The small molecule below binds the protein below.
Small molecule (SMILES): CC(=O)N[C@@H]1[C@@H](O)[C@H](O)[C@@H](CO)O[C@H]1O

Sequence of chain 1.C:
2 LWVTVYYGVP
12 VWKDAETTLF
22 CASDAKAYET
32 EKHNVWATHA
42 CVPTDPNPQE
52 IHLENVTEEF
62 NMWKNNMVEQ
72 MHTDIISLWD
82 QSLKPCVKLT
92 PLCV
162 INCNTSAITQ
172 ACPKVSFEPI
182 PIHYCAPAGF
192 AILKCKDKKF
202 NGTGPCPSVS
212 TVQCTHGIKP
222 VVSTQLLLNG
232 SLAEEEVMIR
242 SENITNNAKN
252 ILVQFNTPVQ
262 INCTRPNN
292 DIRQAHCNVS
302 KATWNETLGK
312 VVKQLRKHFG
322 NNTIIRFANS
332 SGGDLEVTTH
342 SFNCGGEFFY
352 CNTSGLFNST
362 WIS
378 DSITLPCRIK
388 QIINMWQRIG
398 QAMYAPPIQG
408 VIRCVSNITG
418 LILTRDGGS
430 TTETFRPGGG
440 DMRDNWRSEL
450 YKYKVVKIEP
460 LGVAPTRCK

Binding-site contacts:
Ligand atom C7 contacts residue ASN299 of chain 1.C at 3.2 Å.
Ligand atom C8 contacts residue THR265 of chain 1.C at 3.7 Å.
Ligand atom O7 contacts residue ASN263 of chain 1.C at 4.2 Å.
Ligand atom C8 contacts residue ASN299 of chain 1.C at 4.4 Å.
Ligand atom N2 contacts residue HIS297 of chain 1.C at 4.1 Å.
Ligand atom O7 contacts residue ASN299 of chain 1.C at 3.2 Å (h-bond).
Ligand atom C2 contacts residue HIS297 of chain 1.C at 4.3 Å.
Ligand atom C1 contacts residue ASN299 of chain 1.C at 1.4 Å.
Ligand atom C3 contacts residue ASN299 of chain 1.C at 3.8 Å.
Ligand atom C5 contacts residue ASN299 of chain 1.C at 3.7 Å.
Ligand atom C2 contacts residue ASN299 of chain 1.C at 2.4 Å.
Ligand atom C8 contacts residue ARG410 of chain 1.C at 3.5 Å.
Ligand atom O5 contacts residue ASN299 of chain 1.C at 2.4 Å (h-bond).
Ligand atom N2 contacts residue ASN299 of chain 1.C at 2.9 Å (h-bond).
Ligand atom C4 contacts residue ASN299 of chain 1.C at 4.2 Å.
Ligand atom C1 contacts residue HIS297 of chain 1.C at 3.8 Å.
Ligand atom C8 contacts residue ASN263 of chain 1.C at 4.2 Å.
Ligand atom C3 contacts residue HIS297 of chain 1.C at 4.3 Å.